Sequence of chain 1.B:
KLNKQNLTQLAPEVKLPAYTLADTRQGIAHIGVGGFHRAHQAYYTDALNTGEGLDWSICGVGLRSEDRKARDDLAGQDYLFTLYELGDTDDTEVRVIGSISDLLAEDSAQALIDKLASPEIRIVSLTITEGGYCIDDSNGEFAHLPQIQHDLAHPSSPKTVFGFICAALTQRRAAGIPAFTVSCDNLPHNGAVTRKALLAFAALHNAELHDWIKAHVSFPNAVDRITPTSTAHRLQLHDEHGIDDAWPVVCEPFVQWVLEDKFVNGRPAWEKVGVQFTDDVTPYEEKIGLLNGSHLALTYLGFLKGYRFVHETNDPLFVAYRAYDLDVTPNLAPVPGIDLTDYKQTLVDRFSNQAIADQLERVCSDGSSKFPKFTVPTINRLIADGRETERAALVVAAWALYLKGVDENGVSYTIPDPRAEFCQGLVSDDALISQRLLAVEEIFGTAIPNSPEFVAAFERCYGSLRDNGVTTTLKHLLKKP

This protein binds this small molecule.
Small molecule (SMILES): OC[C@@H](O)[C@@H](O)[C@H](O)[C@H](O)CO

Binding-site contacts:
Ligand atom C4 contacts residue ARG373 of chain 1.B at 3.9 Å.
Ligand atom C1 contacts residue NAD1 of chain 1.E at 3.7 Å.
Ligand atom C1 contacts residue ARG231 of chain 1.B at 4.1 Å.
Ligand atom C2 contacts residue LYS295 of chain 1.B at 3.9 Å.
Ligand atom C1 contacts residue ASP230 of chain 1.B at 3.4 Å.
Ligand atom C4 contacts residue ASN300 of chain 1.B at 3.4 Å.
Ligand atom C6 contacts residue ARG373 of chain 1.B at 4.1 Å.
Ligand atom C2 contacts residue ASN300 of chain 1.B at 3.8 Å.
Ligand atom O2 contacts residue LYS295 of chain 1.B at 2.8 Å (salt-bridge).
Ligand atom O1 contacts residue VAL229 of chain 1.B at 4.0 Å.
Ligand atom O6 contacts residue LYS381 of chain 1.B at 2.8 Å (salt-bridge).
Ligand atom C5 contacts residue ARG373 of chain 1.B at 3.9 Å.
Ligand atom C2 contacts residue NAD1 of chain 1.E at 2.9 Å.
Ligand atom C5 contacts residue ASN300 of chain 1.B at 3.7 Å.
Ligand atom C3 contacts residue ARG373 of chain 1.B at 4.1 Å.
Ligand atom C1 contacts residue LEU299 of chain 1.B at 3.9 Å (hydrophobic).
Ligand atom O6 contacts residue VAL374 of chain 1.B at 3.4 Å (h-bond).
Ligand atom O2 contacts residue ASN300 of chain 1.B at 2.9 Å (h-bond).
Ligand atom C6 contacts residue PHE385 of chain 1.B at 4.0 Å (hydrophobic).
Ligand atom O1 contacts residue ARG231 of chain 1.B at 3.0 Å (salt-bridge).
Ligand atom C3 contacts residue NAD1 of chain 1.E at 3.8 Å.
Ligand atom O2 contacts residue ASN191 of chain 1.B at 3.1 Å (h-bond).
Ligand atom C1 contacts residue LYS295 of chain 1.B at 3.9 Å.
Ligand atom O5 contacts residue HIS303 of chain 1.B at 2.7 Å (h-bond).
Ligand atom C5 contacts residue HIS303 of chain 1.B at 3.4 Å.
Ligand atom C3 contacts residue HIS303 of chain 1.B at 3.7 Å.
Ligand atom O1 contacts residue ASP230 of chain 1.B at 2.6 Å (salt-bridge).
Ligand atom O1 contacts residue NAD1 of chain 1.E at 3.4 Å.
Ligand atom O5 contacts residue PHE385 of chain 1.B at 4.0 Å.
Ligand atom O6 contacts residue PHE385 of chain 1.B at 3.9 Å.
Ligand atom O3 contacts residue HIS303 of chain 1.B at 3.5 Å.
Ligand atom O3 contacts residue NAD1 of chain 1.E at 2.9 Å (h-bond).
Ligand atom O3 contacts residue ARG373 of chain 1.B at 2.9 Å (salt-bridge).
Ligand atom O5 contacts residue ASN300 of chain 1.B at 2.9 Å (h-bond).
Ligand atom O4 contacts residue ARG373 of chain 1.B at 3.0 Å (salt-bridge).
Ligand atom C3 contacts residue ASN300 of chain 1.B at 3.5 Å.
Ligand atom O1 contacts residue LYS295 of chain 1.B at 3.4 Å (salt-bridge).
Ligand atom O2 contacts residue NAD1 of chain 1.E at 3.1 Å.
Ligand atom C6 contacts residue LYS381 of chain 1.B at 3.4 Å.
Ligand atom O4 contacts residue NAD1 of chain 1.E at 3.1 Å.